Binding-site contacts:
Ligand atom C4 contacts residue ASN96 of chain 52.F at 4.2 Å.
Ligand atom O7 contacts residue ASN77 of chain 52.F at 3.4 Å (h-bond).
Ligand atom N2 contacts residue GLY75 of chain 52.F at 2.6 Å (h-bond).
Ligand atom C1 contacts residue ASN96 of chain 52.F at 1.4 Å.
Ligand atom N2 contacts residue ASN96 of chain 52.F at 3.1 Å (h-bond).
Ligand atom O5 contacts residue ASN96 of chain 52.F at 2.2 Å (h-bond).
Ligand atom C3 contacts residue ASN96 of chain 52.F at 3.8 Å.
Ligand atom C7 contacts residue ASN77 of chain 52.F at 3.8 Å.
Ligand atom C8 contacts residue LYS76 of chain 52.F at 4.0 Å.
Ligand atom O7 contacts residue NAG1 of chain 52.K at 3.4 Å.
Ligand atom C7 contacts residue ASN96 of chain 52.F at 3.5 Å.
Ligand atom O7 contacts residue GLY75 of chain 52.F at 4.0 Å.
Ligand atom C7 contacts residue GLY75 of chain 52.F at 2.9 Å.
Ligand atom C8 contacts residue GLY75 of chain 52.F at 2.5 Å.
Ligand atom O7 contacts residue ASN96 of chain 52.F at 3.4 Å (h-bond).
Ligand atom C2 contacts residue ASN96 of chain 52.F at 2.6 Å.
Ligand atom C8 contacts residue NAG1 of chain 52.K at 4.3 Å.
Ligand atom C5 contacts residue ASN96 of chain 52.F at 3.5 Å.
Ligand atom C2 contacts residue GLY75 of chain 52.F at 3.8 Å.
Ligand atom C7 contacts residue NAG1 of chain 52.K at 4.3 Å.
Ligand atom C8 contacts residue ASN77 of chain 52.F at 3.7 Å.
Ligand atom C3 contacts residue GLY75 of chain 52.F at 4.4 Å.
Ligand atom C1 contacts residue GLY75 of chain 52.F at 3.9 Å.

Sequence of chain 52.F:
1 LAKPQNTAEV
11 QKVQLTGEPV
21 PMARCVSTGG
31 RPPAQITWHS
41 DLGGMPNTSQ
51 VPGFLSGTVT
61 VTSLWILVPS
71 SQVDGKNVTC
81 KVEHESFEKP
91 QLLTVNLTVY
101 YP

A protein and the small-molecule ligand that binds it are described below.
Small molecule (SMILES): CC(=O)N[C@H]1[C@H](O[C@H]2[C@H](O)[C@@H](NC(C)=O)CO[C@@H]2CO)O[C@H](CO)[C@@H](O[C@@H]2O[C@H](CO)[C@@H](O)[C@H](O)[C@@H]2O)[C@@H]1O